Binding-site contacts:
Ligand atom O4 contacts residue SER69 of chain 1.B at 3.4 Å (h-bond).
Ligand atom O4 contacts residue SER68 of chain 1.B at 3.2 Å.
Ligand atom P contacts residue SER69 of chain 1.B at 3.7 Å.
Ligand atom O3 contacts residue SER69 of chain 1.B at 4.4 Å.
Ligand atom O2 contacts residue SER69 of chain 1.B at 2.8 Å (h-bond).
Ligand atom O2 contacts residue ALA67 of chain 1.B at 4.2 Å.
Ligand atom O2 contacts residue SER68 of chain 1.B at 1.5 Å.
Ligand atom O1 contacts residue SER68 of chain 1.B at 2.9 Å.
Ligand atom O3 contacts residue SER68 of chain 1.B at 3.8 Å.
Ligand atom P contacts residue SER68 of chain 1.B at 2.6 Å.
Ligand atom N contacts residue SER68 of chain 1.B at 4.1 Å.
Ligand atom O1 contacts residue THR62 of chain 1.B at 4.2 Å.

This protein binds this small molecule.
Small molecule (SMILES): NCCOP(=O)(O)O

Sequence of chain 1.B:
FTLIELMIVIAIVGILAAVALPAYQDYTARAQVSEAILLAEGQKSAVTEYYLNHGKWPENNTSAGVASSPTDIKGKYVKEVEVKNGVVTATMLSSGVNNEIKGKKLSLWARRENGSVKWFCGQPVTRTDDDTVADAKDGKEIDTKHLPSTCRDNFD